Sequence of chain 1.A:
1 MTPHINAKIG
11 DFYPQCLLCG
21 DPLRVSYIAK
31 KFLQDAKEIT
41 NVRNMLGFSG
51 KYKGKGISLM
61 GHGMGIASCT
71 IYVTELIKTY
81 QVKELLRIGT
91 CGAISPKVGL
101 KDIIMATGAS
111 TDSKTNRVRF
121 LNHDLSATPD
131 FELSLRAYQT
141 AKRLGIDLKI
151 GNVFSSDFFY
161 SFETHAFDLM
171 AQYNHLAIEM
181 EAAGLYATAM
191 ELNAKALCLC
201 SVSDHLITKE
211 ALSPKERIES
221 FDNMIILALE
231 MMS

A small-molecule ligand and the protein it binds are described below.
Small molecule (SMILES): O=c1[nH]cnc2nc[nH]c12

Binding-site contacts:
Ligand atom C2 contacts residue PHE159 of chain 1.A at 3.8 Å (hydrophobic).
Ligand atom C8 contacts residue ASP204 of chain 1.A at 3.5 Å.
Ligand atom N1 contacts residue PHE159 of chain 1.A at 4.0 Å.
Ligand atom C4 contacts residue GLY92 of chain 1.A at 4.2 Å.
Ligand atom C4 contacts residue ILE178 of chain 1.A at 3.8 Å (hydrophobic).
Ligand atom C4 contacts residue CYS91 of chain 1.A at 4.2 Å (hydrophobic).
Ligand atom C2 contacts residue ILE178 of chain 1.A at 3.6 Å (hydrophobic).
Ligand atom N3 contacts residue ILE178 of chain 1.A at 3.6 Å (h-bond).
Ligand atom C2 contacts residue MET180 of chain 1.A at 3.9 Å (hydrophobic).
Ligand atom C5 contacts residue GLY92 of chain 1.A at 3.7 Å.
Ligand atom O6 contacts residue LEU206 of chain 1.A at 3.2 Å.
Ligand atom N3 contacts residue GLU179 of chain 1.A at 3.6 Å.
Ligand atom N7 contacts residue GLY92 of chain 1.A at 3.7 Å.
Ligand atom N9 contacts residue THR90 of chain 1.A at 3.5 Å (h-bond).
Ligand atom N9 contacts residue CYS91 of chain 1.A at 3.8 Å.
Ligand atom C8 contacts residue CYS91 of chain 1.A at 3.7 Å (hydrophobic).
Ligand atom C5 contacts residue ASP204 of chain 1.A at 3.9 Å.
Ligand atom C6 contacts residue ILE178 of chain 1.A at 4.0 Å (hydrophobic).
Ligand atom N3 contacts residue PHE159 of chain 1.A at 3.8 Å.
Ligand atom C5 contacts residue ILE178 of chain 1.A at 4.0 Å (hydrophobic).
Ligand atom O6 contacts residue PHE159 of chain 1.A at 4.0 Å.
Ligand atom N7 contacts residue CYS91 of chain 1.A at 3.6 Å.
Ligand atom C8 contacts residue PHE159 of chain 1.A at 4.2 Å (hydrophobic).
Ligand atom N1 contacts residue ILE178 of chain 1.A at 3.9 Å.
Ligand atom C5 contacts residue CYS91 of chain 1.A at 4.0 Å (hydrophobic).
Ligand atom N7 contacts residue PHE159 of chain 1.A at 3.9 Å.
Ligand atom C8 contacts residue GLY92 of chain 1.A at 4.2 Å.
Ligand atom C5 contacts residue PHE159 of chain 1.A at 3.6 Å (hydrophobic).
Ligand atom C4 contacts residue PHE159 of chain 1.A at 3.7 Å (hydrophobic).
Ligand atom N3 contacts residue MET180 of chain 1.A at 3.8 Å.
Ligand atom C6 contacts residue LEU206 of chain 1.A at 4.2 Å (hydrophobic).
Ligand atom O6 contacts residue GLY92 of chain 1.A at 4.2 Å.
Ligand atom C8 contacts residue THR90 of chain 1.A at 3.6 Å.
Ligand atom N7 contacts residue ASP204 of chain 1.A at 2.7 Å (salt-bridge).
Ligand atom C4 contacts residue GLU179 of chain 1.A at 4.4 Å.
Ligand atom C2 contacts residue GLU179 of chain 1.A at 4.0 Å.
Ligand atom C6 contacts residue PHE159 of chain 1.A at 3.8 Å (hydrophobic).
Ligand atom C6 contacts residue GLY92 of chain 1.A at 4.0 Å.
Ligand atom N9 contacts residue PHE159 of chain 1.A at 4.1 Å.
Ligand atom O6 contacts residue ASP204 of chain 1.A at 4.0 Å.